Binding-site contacts:
Ligand atom O6 contacts residue LYS181 of chain 51.J at 4.3 Å.
Ligand atom C3 contacts residue ASN259 of chain 51.K at 3.8 Å.
Ligand atom O7 contacts residue ASN259 of chain 51.K at 3.0 Å (h-bond).
Ligand atom O5 contacts residue LYS181 of chain 51.J at 4.4 Å.
Ligand atom N2 contacts residue ASN259 of chain 51.K at 2.9 Å (h-bond).
Ligand atom C8 contacts residue THR116 of chain 51.J at 3.8 Å.
Ligand atom C7 contacts residue ASN259 of chain 51.K at 3.2 Å.
Ligand atom C4 contacts residue ASN259 of chain 51.K at 4.2 Å.
Ligand atom C2 contacts residue ASN259 of chain 51.K at 2.5 Å.
Ligand atom C4 contacts residue LYS181 of chain 51.J at 4.2 Å.
Ligand atom C3 contacts residue LYS181 of chain 51.J at 4.4 Å.
Ligand atom O4 contacts residue LYS181 of chain 51.J at 4.0 Å.
Ligand atom C2 contacts residue THR116 of chain 51.J at 3.8 Å.
Ligand atom C8 contacts residue ASN259 of chain 51.K at 4.4 Å.
Ligand atom N2 contacts residue THR116 of chain 51.J at 3.0 Å (h-bond).
Ligand atom C1 contacts residue ASN259 of chain 51.K at 1.4 Å.
Ligand atom C6 contacts residue LYS181 of chain 51.J at 4.2 Å.
Ligand atom O5 contacts residue ASN259 of chain 51.K at 2.4 Å (h-bond).
Ligand atom O3 contacts residue THR116 of chain 51.J at 4.4 Å.
Ligand atom C1 contacts residue THR116 of chain 51.J at 4.0 Å.
Ligand atom C3 contacts residue THR116 of chain 51.J at 4.0 Å.
Ligand atom C7 contacts residue THR116 of chain 51.J at 3.8 Å.
Ligand atom C5 contacts residue ASN259 of chain 51.K at 3.7 Å.
Ligand atom C5 contacts residue LYS181 of chain 51.J at 3.5 Å.

Sequence of chain 51.J:
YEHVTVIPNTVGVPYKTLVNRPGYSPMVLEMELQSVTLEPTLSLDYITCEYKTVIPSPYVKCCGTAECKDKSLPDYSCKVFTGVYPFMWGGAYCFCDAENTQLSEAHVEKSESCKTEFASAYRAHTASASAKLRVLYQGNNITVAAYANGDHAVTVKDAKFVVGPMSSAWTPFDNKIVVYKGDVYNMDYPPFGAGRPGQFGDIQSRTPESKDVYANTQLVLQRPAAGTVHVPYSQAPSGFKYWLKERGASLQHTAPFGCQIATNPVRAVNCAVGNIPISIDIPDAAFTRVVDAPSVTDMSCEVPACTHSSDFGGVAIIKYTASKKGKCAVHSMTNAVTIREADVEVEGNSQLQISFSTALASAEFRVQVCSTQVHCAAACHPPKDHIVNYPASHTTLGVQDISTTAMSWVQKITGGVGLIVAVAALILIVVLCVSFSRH

Sequence of chain 51.K:
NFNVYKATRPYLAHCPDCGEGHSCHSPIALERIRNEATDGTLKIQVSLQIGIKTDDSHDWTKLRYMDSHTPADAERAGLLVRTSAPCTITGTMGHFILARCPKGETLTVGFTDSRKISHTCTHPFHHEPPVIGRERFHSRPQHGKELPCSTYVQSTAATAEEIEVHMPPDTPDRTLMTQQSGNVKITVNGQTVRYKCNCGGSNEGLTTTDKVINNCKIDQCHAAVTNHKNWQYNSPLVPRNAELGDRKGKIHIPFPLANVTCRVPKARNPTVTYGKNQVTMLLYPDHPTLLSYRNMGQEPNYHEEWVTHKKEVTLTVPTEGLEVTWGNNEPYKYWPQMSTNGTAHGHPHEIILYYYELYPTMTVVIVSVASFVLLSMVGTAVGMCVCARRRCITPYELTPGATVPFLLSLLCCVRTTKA

A protein and the small-molecule ligand that binds it are described below.
Small molecule (SMILES): CC(=O)N[C@@H]1[C@@H](O)[C@H](O)[C@@H](CO)O[C@H]1O